Sequence of chain 1.B:
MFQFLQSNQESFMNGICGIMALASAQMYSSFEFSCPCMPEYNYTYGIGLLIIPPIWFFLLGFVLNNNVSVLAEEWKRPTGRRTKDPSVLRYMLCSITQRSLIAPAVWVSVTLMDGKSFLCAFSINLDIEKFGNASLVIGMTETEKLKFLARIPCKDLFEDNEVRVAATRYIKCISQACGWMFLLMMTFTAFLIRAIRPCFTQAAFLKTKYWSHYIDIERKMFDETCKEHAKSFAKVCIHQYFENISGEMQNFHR

Binding-site contacts:
Ligand atom CAX contacts residue MET19 of chain 1.C at 3.5 Å (hydrophobic).
Ligand atom CBG contacts residue SER115 of chain 1.C at 3.9 Å.
Ligand atom CAO contacts residue Y011 of chain 1.R at 3.8 Å.
Ligand atom CAK contacts residue LEU189 of chain 1.C at 3.9 Å (hydrophobic).
Ligand atom CBB contacts residue MET33 of chain 1.B at 3.7 Å (hydrophobic).
Ligand atom OAH contacts residue MET19 of chain 1.C at 3.4 Å.
Ligand atom CAB contacts residue SER36 of chain 1.B at 3.4 Å.
Ligand atom OAH contacts residue Y011 of chain 1.R at 3.5 Å (h-bond).
Ligand atom CBF contacts residue LEU189 of chain 1.C at 3.8 Å (hydrophobic).
Ligand atom CAK contacts residue VAL112 of chain 1.C at 3.7 Å (hydrophobic).
Ligand atom CAQ contacts residue SER115 of chain 1.C at 3.6 Å.
Ligand atom OAF contacts residue MET19 of chain 1.C at 3.2 Å.
Ligand atom CAS contacts residue TRP62 of chain 1.B at 3.5 Å (hydrophobic).
Ligand atom CAL contacts residue Y011 of chain 1.U at 3.6 Å.
Ligand atom CAN contacts residue VAL116 of chain 1.C at 4.0 Å (hydrophobic).
Ligand atom CAD contacts residue Y011 of chain 1.R at 3.7 Å.
Ligand atom CAC contacts residue MET33 of chain 1.B at 3.6 Å (hydrophobic).
Ligand atom OAF contacts residue LEU70 of chain 1.B at 3.9 Å.
Ligand atom CAC contacts residue MET119 of chain 1.C at 3.6 Å (hydrophobic).
Ligand atom CBG contacts residue LEU189 of chain 1.C at 4.0 Å (hydrophobic).
Ligand atom CAI contacts residue ALA111 of chain 1.C at 3.8 Å (hydrophobic).
Ligand atom CAP contacts residue VAL116 of chain 1.C at 3.6 Å (hydrophobic).
Ligand atom CAK contacts residue SER115 of chain 1.C at 3.8 Å.
Ligand atom CAK contacts residue ALA111 of chain 1.C at 3.6 Å (hydrophobic).
Ligand atom CAR contacts residue LEU66 of chain 1.B at 3.7 Å (hydrophobic).
Ligand atom CAA contacts residue Y011 of chain 1.R at 3.8 Å.
Ligand atom CAT contacts residue TRP62 of chain 1.B at 3.9 Å (hydrophobic).
Ligand atom CAP contacts residue SER115 of chain 1.C at 3.6 Å.
Ligand atom CAL contacts residue VAL69 of chain 1.B at 4.0 Å (hydrophobic).
Ligand atom CBA contacts residue SER36 of chain 1.B at 3.8 Å.
Ligand atom CAN contacts residue Y011 of chain 1.R at 3.9 Å.
Ligand atom CAQ contacts residue VAL112 of chain 1.C at 3.7 Å (hydrophobic).
Ligand atom CBD contacts residue VAL112 of chain 1.C at 3.8 Å (hydrophobic).
Ligand atom CAB contacts residue MET119 of chain 1.C at 3.9 Å (hydrophobic).
Ligand atom CAE contacts residue Y011 of chain 1.R at 3.5 Å.
Ligand atom CAT contacts residue LEU66 of chain 1.B at 3.9 Å (hydrophobic).
Ligand atom CAM contacts residue VAL69 of chain 1.B at 3.7 Å (hydrophobic).
Ligand atom CAB contacts residue PHE37 of chain 1.B at 3.7 Å (hydrophobic).
Ligand atom CAU contacts residue TRP62 of chain 1.B at 3.4 Å (hydrophobic).
Ligand atom CAU contacts residue LEU189 of chain 1.C at 4.0 Å (hydrophobic).

Sequence of chain 1.C:
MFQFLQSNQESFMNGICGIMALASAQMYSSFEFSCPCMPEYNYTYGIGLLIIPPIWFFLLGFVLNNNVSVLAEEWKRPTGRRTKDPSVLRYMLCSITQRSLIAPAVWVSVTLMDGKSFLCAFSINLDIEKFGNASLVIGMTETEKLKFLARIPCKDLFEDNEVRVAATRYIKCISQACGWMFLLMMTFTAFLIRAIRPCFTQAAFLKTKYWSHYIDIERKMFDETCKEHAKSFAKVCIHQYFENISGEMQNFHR

A protein and the small-molecule ligand that binds it are described below.
Small molecule (SMILES): CC(C)CCC[C@@H](C)[C@H]1CC[C@H]2[C@@H]3CC=C4C[C@@H](OC(=O)CCC(=O)O)CC[C@]4(C)[C@H]3CC[C@]12C